Binding-site contacts:
Ligand atom O7 contacts residue ASN324 of chain 1.D at 3.6 Å.
Ligand atom C1 contacts residue ASN324 of chain 1.D at 1.4 Å.
Ligand atom C4 contacts residue ASN324 of chain 1.D at 4.2 Å.
Ligand atom C2 contacts residue ASN324 of chain 1.D at 2.4 Å.
Ligand atom C8 contacts residue ASN324 of chain 1.D at 4.2 Å.
Ligand atom C5 contacts residue ASN324 of chain 1.D at 3.6 Å.
Ligand atom O5 contacts residue ASN324 of chain 1.D at 2.4 Å (h-bond).
Ligand atom N2 contacts residue ASN324 of chain 1.D at 2.6 Å (h-bond).
Ligand atom C3 contacts residue ASN324 of chain 1.D at 3.8 Å.
Ligand atom C7 contacts residue ASN324 of chain 1.D at 3.1 Å.

This small molecule binds to this protein.
Small molecule (SMILES): CC(=O)N[C@H]1[C@H](O[C@H]2[C@H](O)[C@@H](NC(C)=O)CO[C@@H]2CO)O[C@H](CO)[C@@H](O)[C@@H]1O

Sequence of chain 1.D:
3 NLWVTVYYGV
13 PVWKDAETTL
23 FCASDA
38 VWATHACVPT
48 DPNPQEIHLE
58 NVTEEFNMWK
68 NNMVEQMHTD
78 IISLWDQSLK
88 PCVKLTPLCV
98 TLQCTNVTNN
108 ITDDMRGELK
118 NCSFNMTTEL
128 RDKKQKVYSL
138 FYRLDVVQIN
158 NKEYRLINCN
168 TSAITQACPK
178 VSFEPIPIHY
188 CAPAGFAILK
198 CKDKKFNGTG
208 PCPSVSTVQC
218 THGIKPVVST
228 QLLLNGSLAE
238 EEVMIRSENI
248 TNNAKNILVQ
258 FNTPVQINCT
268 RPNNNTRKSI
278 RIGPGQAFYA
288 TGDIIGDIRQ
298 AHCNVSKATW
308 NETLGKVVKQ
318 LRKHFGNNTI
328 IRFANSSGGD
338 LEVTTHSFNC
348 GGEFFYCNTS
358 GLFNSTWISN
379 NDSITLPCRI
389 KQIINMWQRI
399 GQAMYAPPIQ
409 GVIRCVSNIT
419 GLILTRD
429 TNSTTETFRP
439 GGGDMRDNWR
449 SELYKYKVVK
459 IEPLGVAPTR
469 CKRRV